This protein binds this small molecule.
Small molecule (SMILES): CC(=O)N[C@@H]1[C@@H](O)[C@H](O)[C@@H](CO)O[C@H]1O

Sequence of chain 1.A:
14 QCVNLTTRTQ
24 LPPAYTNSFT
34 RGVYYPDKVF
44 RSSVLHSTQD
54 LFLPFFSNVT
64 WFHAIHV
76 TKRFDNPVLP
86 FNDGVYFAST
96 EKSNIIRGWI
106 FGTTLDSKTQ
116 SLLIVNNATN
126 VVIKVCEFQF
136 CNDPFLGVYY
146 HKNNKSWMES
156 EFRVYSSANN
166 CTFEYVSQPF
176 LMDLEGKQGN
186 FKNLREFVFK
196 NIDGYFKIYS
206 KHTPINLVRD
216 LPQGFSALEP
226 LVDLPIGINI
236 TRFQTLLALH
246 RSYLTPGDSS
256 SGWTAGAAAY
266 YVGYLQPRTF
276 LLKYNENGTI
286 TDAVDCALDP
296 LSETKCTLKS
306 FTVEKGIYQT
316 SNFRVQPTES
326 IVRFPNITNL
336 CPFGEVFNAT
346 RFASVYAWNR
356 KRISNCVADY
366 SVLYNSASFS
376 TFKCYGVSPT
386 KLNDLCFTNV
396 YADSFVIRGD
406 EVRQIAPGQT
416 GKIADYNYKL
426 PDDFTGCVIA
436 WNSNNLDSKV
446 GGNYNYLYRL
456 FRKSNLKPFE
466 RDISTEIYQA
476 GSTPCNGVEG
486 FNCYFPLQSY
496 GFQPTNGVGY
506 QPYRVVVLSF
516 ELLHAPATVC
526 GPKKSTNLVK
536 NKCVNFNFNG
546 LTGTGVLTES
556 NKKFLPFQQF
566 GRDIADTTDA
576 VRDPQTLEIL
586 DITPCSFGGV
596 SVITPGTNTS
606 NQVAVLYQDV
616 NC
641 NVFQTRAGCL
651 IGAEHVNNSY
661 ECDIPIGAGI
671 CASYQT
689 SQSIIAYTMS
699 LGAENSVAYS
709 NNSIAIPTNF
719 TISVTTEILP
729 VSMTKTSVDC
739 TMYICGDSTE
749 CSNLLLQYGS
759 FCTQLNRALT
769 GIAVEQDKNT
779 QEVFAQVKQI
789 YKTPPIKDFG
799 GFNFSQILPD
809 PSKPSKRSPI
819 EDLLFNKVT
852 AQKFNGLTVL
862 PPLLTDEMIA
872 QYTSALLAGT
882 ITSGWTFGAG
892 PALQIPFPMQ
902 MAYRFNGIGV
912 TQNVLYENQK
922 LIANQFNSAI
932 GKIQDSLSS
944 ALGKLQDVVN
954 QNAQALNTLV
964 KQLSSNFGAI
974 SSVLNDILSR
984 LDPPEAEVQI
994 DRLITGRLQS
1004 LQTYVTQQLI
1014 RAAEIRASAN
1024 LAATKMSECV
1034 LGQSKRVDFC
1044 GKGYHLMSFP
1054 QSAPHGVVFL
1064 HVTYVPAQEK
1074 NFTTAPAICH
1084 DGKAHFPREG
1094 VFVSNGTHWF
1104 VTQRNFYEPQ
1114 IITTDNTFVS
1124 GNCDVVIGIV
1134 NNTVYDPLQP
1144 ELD

Binding-site contacts:
Ligand atom C5 contacts residue ASN603 of chain 1.A at 3.7 Å.
Ligand atom C4 contacts residue ASN603 of chain 1.A at 4.3 Å.
Ligand atom O5 contacts residue ASN603 of chain 1.A at 2.4 Å (h-bond).
Ligand atom C1 contacts residue ASN603 of chain 1.A at 1.4 Å.
Ligand atom C2 contacts residue ASN603 of chain 1.A at 2.5 Å.
Ligand atom C3 contacts residue ASN603 of chain 1.A at 3.8 Å.
Ligand atom O7 contacts residue ASN603 of chain 1.A at 4.3 Å.
Ligand atom N2 contacts residue ASN603 of chain 1.A at 2.9 Å (h-bond).
Ligand atom C7 contacts residue ASN603 of chain 1.A at 3.8 Å.